A small-molecule ligand and the protein it binds are described below.
Small molecule (SMILES): Cc1cn([C@H]2C[C@H](O[P](=O)(O)OC[C@H]3O[C@@H](n4cnc5c(=O)nc(N)[nH]c54)C[C@@H]3O[P](=O)(O)OC[C@H]3O[C@@H](n4cc(C)c(=O)[nH]c4=O)C[C@@H]3O[P](=O)(O)OC[C@H]3O[C@@H](n4ccc(N)nc4=O)C[C@@H]3O[P](=O)(O)OC[C@H]3O[C@@H](n4cnc5c(=O)nc(N)[nH]c54)C[C@@H]3O)[C@@H](CO[P](=O)(O)O[C@H]3C[C@H](n4cnc5c(N)ncnc54)O[C@@H]3CO)O2)c(=O)[nH]c1=O

Binding-site contacts:
Ligand atom O4 contacts residue A4 of chain 1.A at 3.0 Å (h-bond).
Ligand atom O4' contacts residue ASN23 of chain 1.C at 3.3 Å (h-bond).
Ligand atom OP1 contacts residue LYS84 of chain 1.C at 3.3 Å.
Ligand atom N4 contacts residue G3 of chain 1.A at 2.9 Å (h-bond).
Ligand atom N3 contacts residue A6 of chain 1.A at 3.0 Å (h-bond).
Ligand atom N3 contacts residue A4 of chain 1.A at 2.9 Å (h-bond).
Ligand atom O4' contacts residue ASN52 of chain 1.C at 2.8 Å (h-bond).
Ligand atom N2 contacts residue ASN52 of chain 1.C at 3.2 Å (h-bond).
Ligand atom N2 contacts residue G3 of chain 1.A at 3.3 Å (h-bond).
Ligand atom OP1 contacts residue SER93 of chain 1.C at 2.7 Å (h-bond).
Ligand atom N1 contacts residue C2 of chain 1.A at 2.9 Å (h-bond).
Ligand atom N3 contacts residue ASN51 of chain 1.C at 3.3 Å (h-bond).
Ligand atom O5' contacts residue ASN52 of chain 1.C at 2.9 Å (h-bond).
Ligand atom C4 contacts residue G3 of chain 1.A at 3.4 Å.
Ligand atom N3 contacts residue G3 of chain 1.A at 2.9 Å (h-bond).
Ligand atom N2 contacts residue C5 of chain 1.A at 2.8 Å (h-bond).
Ligand atom N1 contacts residue A6 of chain 1.A at 3.3 Å (h-bond).
Ligand atom O3' contacts residue THR50 of chain 1.C at 3.3 Å.
Ligand atom N1 contacts residue C5 of chain 1.A at 2.9 Å (h-bond).
Ligand atom OP1 contacts residue TRP85 of chain 1.C at 2.9 Å (h-bond).
Ligand atom O4 contacts residue A6 of chain 1.A at 3.1 Å (h-bond).
Ligand atom C4' contacts residue GLN80 of chain 1.C at 3.2 Å.
Ligand atom C6 contacts residue A6 of chain 1.A at 3.4 Å.
Ligand atom O6 contacts residue C2 of chain 1.A at 2.8 Å (h-bond).
Ligand atom O3' contacts residue GLN80 of chain 1.C at 3.2 Å (h-bond).
Ligand atom N3 contacts residue A4 of chain 1.A at 3.4 Å.
Ligand atom N2 contacts residue C2 of chain 1.A at 3.0 Å (h-bond).
Ligand atom O2 contacts residue ASN23 of chain 1.C at 2.8 Å (h-bond).
Ligand atom C2 contacts residue G3 of chain 1.A at 3.3 Å.
Ligand atom OP1 contacts residue THR50 of chain 1.C at 2.8 Å (h-bond).
Ligand atom O4' contacts residue GLN80 of chain 1.C at 3.1 Å (h-bond).
Ligand atom O6 contacts residue C5 of chain 1.A at 2.9 Å (h-bond).
Ligand atom OP2 contacts residue THR94 of chain 1.C at 3.1 Å (h-bond).
Ligand atom O4' contacts residue ASN23 of chain 1.C at 3.1 Å (h-bond).
Ligand atom C4' contacts residue ASN52 of chain 1.C at 3.3 Å.
Ligand atom O2 contacts residue G3 of chain 1.A at 2.7 Å (h-bond).
Ligand atom C2 contacts residue A6 of chain 1.A at 3.3 Å.
Ligand atom N3 contacts residue G3 of chain 1.A at 3.4 Å (h-bond).
Ligand atom N3 contacts residue ASN52 of chain 1.C at 3.1 Å (h-bond).
Ligand atom O4' contacts residue ASN51 of chain 1.C at 3.3 Å (h-bond).

Sequence of chain 1.C:
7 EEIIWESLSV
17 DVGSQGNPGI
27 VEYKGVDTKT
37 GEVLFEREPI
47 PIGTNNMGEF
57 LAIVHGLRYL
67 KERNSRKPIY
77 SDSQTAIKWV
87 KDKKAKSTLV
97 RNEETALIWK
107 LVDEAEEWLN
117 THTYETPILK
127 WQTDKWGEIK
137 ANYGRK